The small molecule below binds the protein below.
Small molecule (SMILES): Nc1ncnc2c1ncn2[C@@H]1O[C@H](CO[P](=O)(O)O[P](=O)(O)NP(=O)(O)O)[C@@H](O)[C@H]1O

Sequence of chain 1.A:
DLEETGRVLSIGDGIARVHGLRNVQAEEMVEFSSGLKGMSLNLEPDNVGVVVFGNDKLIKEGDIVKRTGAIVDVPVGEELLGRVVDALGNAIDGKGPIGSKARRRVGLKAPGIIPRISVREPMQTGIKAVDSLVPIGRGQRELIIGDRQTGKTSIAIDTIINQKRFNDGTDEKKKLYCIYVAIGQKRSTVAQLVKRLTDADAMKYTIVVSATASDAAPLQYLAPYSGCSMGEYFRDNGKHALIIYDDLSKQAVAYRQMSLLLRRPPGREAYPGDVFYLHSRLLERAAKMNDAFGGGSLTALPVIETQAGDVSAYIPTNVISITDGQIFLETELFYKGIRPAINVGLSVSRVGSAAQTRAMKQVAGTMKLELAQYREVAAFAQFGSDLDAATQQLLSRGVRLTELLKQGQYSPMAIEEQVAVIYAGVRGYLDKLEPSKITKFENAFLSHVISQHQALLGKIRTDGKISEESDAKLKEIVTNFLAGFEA

Binding-site contacts:
Ligand atom N3B contacts residue MG1 of chain 1.K at 3.5 Å.
Ligand atom PB contacts residue LYS175 of chain 1.A at 3.5 Å.
Ligand atom O2A contacts residue SER177 of chain 1.A at 2.5 Å (h-bond).
Ligand atom O1B contacts residue GLY174 of chain 1.A at 3.3 Å (h-bond).
Ligand atom N9 contacts residue GLN432 of chain 1.A at 3.3 Å (h-bond).
Ligand atom C5' contacts residue GLN172 of chain 1.A at 3.2 Å.
Ligand atom PA contacts residue SER177 of chain 1.A at 3.7 Å.
Ligand atom O2B contacts residue LYS175 of chain 1.A at 3.6 Å.
Ligand atom N3B contacts residue GLN172 of chain 1.A at 3.2 Å (h-bond).
Ligand atom O1B contacts residue THR173 of chain 1.A at 3.2 Å (h-bond).
Ligand atom C8 contacts residue SER177 of chain 1.A at 3.1 Å.
Ligand atom O2B contacts residue THR176 of chain 1.A at 3.0 Å (h-bond).
Ligand atom O3A contacts residue GLY174 of chain 1.A at 2.9 Å (h-bond).
Ligand atom O1G contacts residue GLN172 of chain 1.A at 2.8 Å (h-bond).
Ligand atom C5 contacts residue GLN432 of chain 1.A at 3.7 Å.
Ligand atom O3G contacts residue ARG171 of chain 1.A at 3.4 Å.
Ligand atom O2B contacts residue MG1 of chain 1.K at 2.0 Å.
Ligand atom C2' contacts residue GLN432 of chain 1.A at 3.5 Å.
Ligand atom N6 contacts residue GLN430 of chain 1.A at 3.0 Å (h-bond).
Ligand atom O5' contacts residue SER177 of chain 1.A at 3.7 Å.
Ligand atom O1B contacts residue GLN172 of chain 1.A at 3.3 Å (h-bond).
Ligand atom N1 contacts residue GLN430 of chain 1.A at 3.6 Å.
Ligand atom PG contacts residue MG1 of chain 1.K at 3.3 Å.
Ligand atom PB contacts residue MG1 of chain 1.K at 3.2 Å.
Ligand atom O5' contacts residue GLY174 of chain 1.A at 3.5 Å.
Ligand atom N3 contacts residue GLN432 of chain 1.A at 3.5 Å (h-bond).
Ligand atom O1A contacts residue GLN172 of chain 1.A at 3.7 Å.
Ligand atom O2A contacts residue THR176 of chain 1.A at 3.5 Å (h-bond).
Ligand atom O3G contacts residue GLN172 of chain 1.A at 2.9 Å (h-bond).
Ligand atom N7 contacts residue SER177 of chain 1.A at 3.5 Å.
Ligand atom O1B contacts residue LYS175 of chain 1.A at 2.8 Å (salt-bridge).
Ligand atom O2A contacts residue GLY174 of chain 1.A at 3.6 Å.
Ligand atom O4' contacts residue PHE357 of chain 1.A at 3.2 Å.
Ligand atom O2' contacts residue GLN432 of chain 1.A at 2.9 Å (h-bond).
Ligand atom PA contacts residue GLY174 of chain 1.A at 3.7 Å.
Ligand atom O2G contacts residue MG1 of chain 1.K at 2.1 Å.
Ligand atom C8 contacts residue GLN432 of chain 1.A at 3.6 Å.
Ligand atom C4 contacts residue GLN432 of chain 1.A at 3.2 Å.
Ligand atom C4' contacts residue GLN172 of chain 1.A at 3.5 Å.
Ligand atom O3A contacts residue LYS175 of chain 1.A at 3.1 Å (salt-bridge).

Sequence of chain 1.D:
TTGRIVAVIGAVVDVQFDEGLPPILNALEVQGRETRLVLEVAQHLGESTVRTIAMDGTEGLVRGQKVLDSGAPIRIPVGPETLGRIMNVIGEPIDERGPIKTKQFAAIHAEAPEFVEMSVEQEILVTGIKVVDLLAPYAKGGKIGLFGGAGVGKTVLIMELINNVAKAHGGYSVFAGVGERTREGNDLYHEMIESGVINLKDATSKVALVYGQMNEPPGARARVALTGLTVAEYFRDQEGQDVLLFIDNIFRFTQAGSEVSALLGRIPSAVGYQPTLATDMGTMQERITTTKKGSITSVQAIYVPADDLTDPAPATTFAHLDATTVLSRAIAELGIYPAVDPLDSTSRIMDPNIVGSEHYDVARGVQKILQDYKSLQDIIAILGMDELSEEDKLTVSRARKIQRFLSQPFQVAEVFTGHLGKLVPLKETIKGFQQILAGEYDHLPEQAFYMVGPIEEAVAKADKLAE